Binding-site contacts:
Ligand atom CD1 contacts residue MET124 of chain 1.J at 3.7 Å (hydrophobic).
Ligand atom CD2 contacts residue PHE174 of chain 1.J at 3.9 Å (hydrophobic).
Ligand atom O contacts residue LYS311 of chain 1.J at 3.2 Å.
Ligand atom CD1 contacts residue THR49 of chain 1.J at 4.0 Å.
Ligand atom N contacts residue TRP312 of chain 1.J at 4.0 Å.
Ligand atom CA contacts residue GER1 of chain 1.VA at 3.8 Å.
Ligand atom CD2 contacts residue ARG173 of chain 1.J at 4.0 Å.
Ligand atom C contacts residue TYR166 of chain 1.I at 3.9 Å (hydrophobic).
Ligand atom CB contacts residue GER1 of chain 1.VA at 2.8 Å.
Ligand atom N contacts residue TYR166 of chain 1.I at 3.9 Å.
Ligand atom CB contacts residue LYS164 of chain 1.I at 3.7 Å.
Ligand atom C contacts residue TYR166 of chain 1.I at 3.5 Å (hydrophobic).
Ligand atom SG contacts residue ZN1 of chain 1.KA at 2.7 Å.
Ligand atom CD2 contacts residue HIS121 of chain 1.J at 4.0 Å.
Ligand atom SG contacts residue LYS311 of chain 1.J at 3.9 Å.
Ligand atom CD1 contacts residue GER1 of chain 1.VA at 3.8 Å.
Ligand atom OXT contacts residue TYR166 of chain 1.I at 3.8 Å.
Ligand atom NZ contacts residue SER42 of chain 1.J at 3.6 Å (h-bond).
Ligand atom CB contacts residue ZN1 of chain 1.KA at 4.0 Å.
Ligand atom CG2 contacts residue LEU320 of chain 1.J at 3.9 Å (hydrophobic).
Ligand atom SG contacts residue HIS321 of chain 1.J at 3.6 Å (h-bond).
Ligand atom SG contacts residue ASP269 of chain 1.J at 3.5 Å (salt-bridge).
Ligand atom O contacts residue GLN167 of chain 1.I at 3.0 Å (h-bond).
Ligand atom CD1 contacts residue LEU320 of chain 1.J at 3.9 Å (hydrophobic).
Ligand atom N contacts residue LYS311 of chain 1.J at 3.7 Å.
Ligand atom CD2 contacts residue ALA123 of chain 1.J at 3.9 Å (hydrophobic).
Ligand atom SG contacts residue GER1 of chain 1.VA at 1.8 Å.
Ligand atom O contacts residue TYR166 of chain 1.I at 3.7 Å.
Ligand atom C contacts residue ARG173 of chain 1.J at 3.6 Å.
Ligand atom CG1 contacts residue TYR166 of chain 1.I at 3.9 Å (hydrophobic).
Ligand atom CG2 contacts residue LYS164 of chain 1.I at 3.9 Å.
Ligand atom CG2 contacts residue GER1 of chain 1.VA at 3.6 Å.
Ligand atom O contacts residue ARG173 of chain 1.J at 2.8 Å (salt-bridge).
Ligand atom C contacts residue LYS311 of chain 1.J at 3.9 Å.
Ligand atom O contacts residue GER1 of chain 1.VA at 3.5 Å.
Ligand atom O contacts residue TYR166 of chain 1.I at 3.6 Å.
Ligand atom CA contacts residue TYR166 of chain 1.I at 4.0 Å (hydrophobic).
Ligand atom O contacts residue GER1 of chain 1.VA at 4.0 Å.
Ligand atom CG1 contacts residue LYS164 of chain 1.I at 3.6 Å.
Ligand atom CA contacts residue ARG173 of chain 1.J at 3.7 Å.

Sequence of chain 1.J:
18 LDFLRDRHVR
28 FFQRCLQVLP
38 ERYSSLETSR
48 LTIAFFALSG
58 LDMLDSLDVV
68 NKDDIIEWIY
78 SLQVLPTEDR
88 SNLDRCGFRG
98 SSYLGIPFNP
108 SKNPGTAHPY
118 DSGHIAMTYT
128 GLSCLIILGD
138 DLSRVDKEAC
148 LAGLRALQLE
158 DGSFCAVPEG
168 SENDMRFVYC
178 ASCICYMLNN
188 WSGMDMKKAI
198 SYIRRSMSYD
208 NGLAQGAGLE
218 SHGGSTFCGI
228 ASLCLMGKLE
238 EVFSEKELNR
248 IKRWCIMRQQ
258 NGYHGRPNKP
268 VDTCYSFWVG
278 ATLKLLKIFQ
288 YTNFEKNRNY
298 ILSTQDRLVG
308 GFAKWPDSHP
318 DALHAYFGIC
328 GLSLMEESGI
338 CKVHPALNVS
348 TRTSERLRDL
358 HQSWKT

Sequence of chain 1.I:
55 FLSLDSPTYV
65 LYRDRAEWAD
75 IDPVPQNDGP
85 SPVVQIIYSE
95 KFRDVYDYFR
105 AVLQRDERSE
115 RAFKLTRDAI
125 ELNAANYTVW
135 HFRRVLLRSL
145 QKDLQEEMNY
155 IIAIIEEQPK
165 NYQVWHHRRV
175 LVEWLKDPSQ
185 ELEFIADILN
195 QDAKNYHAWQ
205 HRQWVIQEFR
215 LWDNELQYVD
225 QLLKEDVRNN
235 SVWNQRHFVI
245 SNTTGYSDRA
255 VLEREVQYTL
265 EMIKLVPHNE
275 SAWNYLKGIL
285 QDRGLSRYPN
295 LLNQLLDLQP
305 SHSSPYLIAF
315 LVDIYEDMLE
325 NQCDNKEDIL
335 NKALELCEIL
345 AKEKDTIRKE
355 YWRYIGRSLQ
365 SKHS

This protein binds this small molecule.
Small molecule (SMILES): CC[C@H](C)[C@H](NC(=O)[C@@H](NC(=O)[C@H](CS)NC(=O)[C@H](CCCCN)NC(=O)[C@@H](N)[C@@H](C)O)C(C)C)C(=O)N[C@@H](CC(C)C)C(=O)O